Sequence of chain 1.A:
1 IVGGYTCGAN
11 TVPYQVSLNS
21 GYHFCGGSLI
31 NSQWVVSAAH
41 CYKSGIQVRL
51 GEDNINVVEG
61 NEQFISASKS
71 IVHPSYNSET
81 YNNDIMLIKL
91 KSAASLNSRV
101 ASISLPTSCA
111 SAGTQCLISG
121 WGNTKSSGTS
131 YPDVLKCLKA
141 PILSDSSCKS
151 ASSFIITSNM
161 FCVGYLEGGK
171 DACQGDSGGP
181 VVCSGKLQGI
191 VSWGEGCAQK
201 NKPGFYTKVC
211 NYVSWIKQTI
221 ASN

Binding-site contacts:
Ligand atom N19 contacts residue SER192 of chain 1.A at 3.0 Å (h-bond).
Ligand atom C24 contacts residue ALA172 of chain 1.A at 3.6 Å (hydrophobic).
Ligand atom S8 contacts residue GLY194 of chain 1.A at 3.6 Å (h-bond).
Ligand atom N11 contacts residue GLY194 of chain 1.A at 2.7 Å (h-bond).
Ligand atom C20 contacts residue SER177 of chain 1.A at 3.1 Å.
Ligand atom C31 contacts residue TRP193 of chain 1.A at 3.6 Å (hydrophobic).
Ligand atom N33 contacts residue PHE154 of chain 1.A at 3.4 Å.
Ligand atom C22 contacts residue CYS173 of chain 1.A at 3.4 Å (hydrophobic).
Ligand atom C30 contacts residue SO41 of chain 1.D at 3.4 Å.
Ligand atom N37 contacts residue PHE154 of chain 1.A at 3.7 Å.
Ligand atom C12 contacts residue SO41 of chain 1.D at 3.5 Å.
Ligand atom N29 contacts residue ALA172 of chain 1.A at 3.3 Å (h-bond).
Ligand atom N15 contacts residue TYR81 of chain 1.A at 3.1 Å (h-bond).
Ligand atom N28 contacts residue GLY196 of chain 1.A at 2.9 Å (h-bond).
Ligand atom O9 contacts residue GLY194 of chain 1.A at 3.2 Å (h-bond).
Ligand atom N28 contacts residue ASP171 of chain 1.A at 2.6 Å (salt-bridge).
Ligand atom C34 contacts residue PHE154 of chain 1.A at 3.4 Å (hydrophobic).
Ligand atom C27 contacts residue ALA172 of chain 1.A at 3.1 Å (hydrophobic).
Ligand atom C27 contacts residue ASP171 of chain 1.A at 3.5 Å.
Ligand atom C16 contacts residue TYR81 of chain 1.A at 3.1 Å (hydrophobic).
Ligand atom C23 contacts residue CYS173 of chain 1.A at 3.6 Å (hydrophobic).
Ligand atom N37 contacts residue GLU79 of chain 1.A at 3.0 Å (salt-bridge).
Ligand atom N29 contacts residue ASP171 of chain 1.A at 2.9 Å (salt-bridge).
Ligand atom C2 contacts residue GLU195 of chain 1.A at 3.3 Å.
Ligand atom N19 contacts residue SER177 of chain 1.A at 3.6 Å.
Ligand atom N28 contacts residue ALA172 of chain 1.A at 3.2 Å (h-bond).
Ligand atom C25 contacts residue GLY194 of chain 1.A at 3.5 Å.
Ligand atom O14 contacts residue GLY194 of chain 1.A at 3.1 Å (h-bond).
Ligand atom N35 contacts residue PHE154 of chain 1.A at 3.4 Å.
Ligand atom O14 contacts residue TRP193 of chain 1.A at 3.4 Å.
Ligand atom N37 contacts residue TYR81 of chain 1.A at 3.6 Å.
Ligand atom O18 contacts residue GLN174 of chain 1.A at 3.1 Å (h-bond).
Ligand atom C1 contacts residue GLU195 of chain 1.A at 3.6 Å.
Ligand atom C22 contacts residue VAL191 of chain 1.A at 3.5 Å (hydrophobic).
Ligand atom N15 contacts residue SO41 of chain 1.D at 3.0 Å (h-bond).
Ligand atom N35 contacts residue TRP193 of chain 1.A at 3.3 Å.
Ligand atom O9 contacts residue GLY196 of chain 1.A at 3.5 Å (h-bond).
Ligand atom N29 contacts residue GLY204 of chain 1.A at 3.5 Å.
Ligand atom N29 contacts residue TYR206 of chain 1.A at 3.6 Å.
Ligand atom C32 contacts residue PHE154 of chain 1.A at 3.4 Å (hydrophobic).

The small molecule below binds the protein below.
Small molecule (SMILES): [H]/N=C(\N)c1ccc(CNC(=O)CNC(=O)[C@@H](CCCN/C(N)=N/[H])NS(=O)(=O)Cc2ccccc2)cc1